The small molecule below binds the protein below.
Small molecule (SMILES): CC(=O)N[C@@H]1[C@@H](O)[C@H](O)[C@@H](CO)O[C@H]1O

Sequence of chain 1.B:
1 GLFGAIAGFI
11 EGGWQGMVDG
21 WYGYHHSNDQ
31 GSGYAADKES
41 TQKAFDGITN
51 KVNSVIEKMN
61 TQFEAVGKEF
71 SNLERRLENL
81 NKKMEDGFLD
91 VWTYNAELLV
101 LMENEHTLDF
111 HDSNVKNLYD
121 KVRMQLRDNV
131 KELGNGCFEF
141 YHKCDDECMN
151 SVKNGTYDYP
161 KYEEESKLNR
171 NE

Binding-site contacts:
Ligand atom C8 contacts residue THR156 of chain 1.B at 4.2 Å.
Ligand atom O6 contacts residue GLU147 of chain 1.B at 3.0 Å (salt-bridge).
Ligand atom C5 contacts residue ASN154 of chain 1.B at 3.7 Å.
Ligand atom C4 contacts residue ASN154 of chain 1.B at 4.3 Å.
Ligand atom O5 contacts residue ASN150 of chain 1.B at 3.9 Å.
Ligand atom C1 contacts residue ASN150 of chain 1.B at 4.5 Å.
Ligand atom O5 contacts residue SER151 of chain 1.B at 4.4 Å.
Ligand atom C2 contacts residue ASN154 of chain 1.B at 2.6 Å.
Ligand atom O5 contacts residue ASN154 of chain 1.B at 2.4 Å (h-bond).
Ligand atom C6 contacts residue SER151 of chain 1.B at 4.0 Å.
Ligand atom C6 contacts residue ASN150 of chain 1.B at 3.7 Å.
Ligand atom C1 contacts residue ASN154 of chain 1.B at 1.5 Å.
Ligand atom C3 contacts residue ASN154 of chain 1.B at 4.0 Å.
Ligand atom C6 contacts residue GLU147 of chain 1.B at 3.8 Å.
Ligand atom N2 contacts residue ASN154 of chain 1.B at 3.2 Å (h-bond).
Ligand atom C7 contacts residue ASN154 of chain 1.B at 3.4 Å.
Ligand atom C1 contacts residue THR156 of chain 1.B at 4.0 Å.
Ligand atom O6 contacts residue ASN150 of chain 1.B at 3.2 Å.
Ligand atom O5 contacts residue THR156 of chain 1.B at 4.5 Å.
Ligand atom O7 contacts residue ASN154 of chain 1.B at 3.2 Å (h-bond).